The small molecule below binds the protein below.
Small molecule (SMILES): CC(=O)N[C@H]1[C@H](O[C@H]2[C@H](O)[C@@H](NC(C)=O)CO[C@@H]2CO)O[C@H](CO)[C@@H](O)[C@@H]1O

Binding-site contacts:
Ligand atom C4 contacts residue TYR186 of chain 1.A at 3.5 Å (hydrophobic).
Ligand atom C1 contacts residue TYR186 of chain 1.A at 3.6 Å (hydrophobic).
Ligand atom O5 contacts residue TYR186 of chain 1.A at 4.1 Å.
Ligand atom C8 contacts residue TYR181 of chain 1.A at 4.0 Å (hydrophobic).
Ligand atom C5 contacts residue ASN211 of chain 1.A at 3.7 Å.
Ligand atom O5 contacts residue SER188 of chain 1.A at 3.5 Å (h-bond).
Ligand atom C2 contacts residue ASN211 of chain 1.A at 2.4 Å.
Ligand atom C4 contacts residue ASN211 of chain 1.A at 4.2 Å.
Ligand atom C1 contacts residue MET232 of chain 1.A at 4.3 Å (hydrophobic).
Ligand atom N2 contacts residue ASN211 of chain 1.A at 2.9 Å (h-bond).
Ligand atom O7 contacts residue ASN211 of chain 1.A at 4.0 Å.
Ligand atom C1 contacts residue ASN211 of chain 1.A at 1.4 Å.
Ligand atom C7 contacts residue PRO184 of chain 1.A at 4.1 Å (hydrophobic).
Ligand atom O6 contacts residue VAL187 of chain 1.A at 3.3 Å.
Ligand atom O6 contacts residue SER188 of chain 1.A at 3.5 Å (h-bond).
Ligand atom C1 contacts residue VAL187 of chain 1.A at 3.9 Å (hydrophobic).
Ligand atom O4 contacts residue TYR186 of chain 1.A at 4.2 Å.
Ligand atom O5 contacts residue VAL187 of chain 1.A at 3.4 Å.
Ligand atom C8 contacts residue PRO184 of chain 1.A at 3.7 Å (hydrophobic).
Ligand atom O7 contacts residue CYS179 of chain 1.A at 3.4 Å (h-bond).
Ligand atom C7 contacts residue ASN211 of chain 1.A at 3.6 Å.
Ligand atom C4 contacts residue VAL187 of chain 1.A at 4.3 Å (hydrophobic).
Ligand atom C8 contacts residue TYR180 of chain 1.A at 3.4 Å (hydrophobic).
Ligand atom C3 contacts residue ASN211 of chain 1.A at 3.8 Å.
Ligand atom C7 contacts residue CYS185 of chain 1.A at 4.1 Å (hydrophobic).
Ligand atom C3 contacts residue TYR186 of chain 1.A at 4.1 Å (hydrophobic).
Ligand atom C7 contacts residue CYS179 of chain 1.A at 3.9 Å (hydrophobic).
Ligand atom O6 contacts residue TYR186 of chain 1.A at 3.2 Å (h-bond).
Ligand atom C2 contacts residue VAL187 of chain 1.A at 4.1 Å (hydrophobic).
Ligand atom C7 contacts residue TYR186 of chain 1.A at 3.9 Å (hydrophobic).
Ligand atom C6 contacts residue SER188 of chain 1.A at 4.0 Å.
Ligand atom C6 contacts residue VAL187 of chain 1.A at 4.3 Å (hydrophobic).
Ligand atom O7 contacts residue PRO184 of chain 1.A at 3.6 Å.
Ligand atom C5 contacts residue TYR186 of chain 1.A at 4.2 Å (hydrophobic).
Ligand atom C6 contacts residue TYR186 of chain 1.A at 3.5 Å (hydrophobic).
Ligand atom O5 contacts residue ASN211 of chain 1.A at 2.4 Å (h-bond).
Ligand atom C2 contacts residue TYR186 of chain 1.A at 3.9 Å (hydrophobic).
Ligand atom O7 contacts residue CYS185 of chain 1.A at 3.1 Å (h-bond).
Ligand atom O7 contacts residue TYR186 of chain 1.A at 2.7 Å (h-bond).
Ligand atom O3 contacts residue TYR186 of chain 1.A at 3.6 Å.

Sequence of chain 1.A:
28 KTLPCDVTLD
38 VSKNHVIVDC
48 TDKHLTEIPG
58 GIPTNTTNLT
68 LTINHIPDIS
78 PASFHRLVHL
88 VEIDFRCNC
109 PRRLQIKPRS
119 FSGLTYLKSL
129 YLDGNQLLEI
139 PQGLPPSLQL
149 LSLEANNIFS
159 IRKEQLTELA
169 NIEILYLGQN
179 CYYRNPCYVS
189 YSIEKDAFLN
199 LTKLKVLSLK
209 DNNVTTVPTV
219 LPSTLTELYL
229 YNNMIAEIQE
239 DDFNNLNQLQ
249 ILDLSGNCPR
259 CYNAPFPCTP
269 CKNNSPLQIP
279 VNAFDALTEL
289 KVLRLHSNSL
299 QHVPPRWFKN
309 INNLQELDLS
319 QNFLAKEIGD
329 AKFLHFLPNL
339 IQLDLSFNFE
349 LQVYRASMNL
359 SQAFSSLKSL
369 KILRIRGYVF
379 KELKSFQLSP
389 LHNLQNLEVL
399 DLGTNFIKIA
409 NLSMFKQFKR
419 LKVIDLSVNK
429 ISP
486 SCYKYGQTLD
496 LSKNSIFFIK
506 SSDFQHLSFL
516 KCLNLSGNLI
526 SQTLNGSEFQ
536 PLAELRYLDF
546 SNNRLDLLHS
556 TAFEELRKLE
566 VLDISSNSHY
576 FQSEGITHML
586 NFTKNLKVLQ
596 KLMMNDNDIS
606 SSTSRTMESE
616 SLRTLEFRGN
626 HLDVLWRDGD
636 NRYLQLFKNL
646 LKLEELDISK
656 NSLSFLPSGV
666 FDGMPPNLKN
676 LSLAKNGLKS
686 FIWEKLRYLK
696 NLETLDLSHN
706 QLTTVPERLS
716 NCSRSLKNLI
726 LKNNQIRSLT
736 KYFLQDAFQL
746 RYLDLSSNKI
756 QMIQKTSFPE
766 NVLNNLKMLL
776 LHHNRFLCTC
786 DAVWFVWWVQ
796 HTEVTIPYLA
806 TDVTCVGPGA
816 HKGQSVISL